Binding-site contacts:
Ligand atom N1 contacts residue SER181 of chain 1.D at 2.7 Å (h-bond).
Ligand atom C15 contacts residue PHE171 of chain 1.D at 3.8 Å (hydrophobic).
Ligand atom O2 contacts residue ASP91 of chain 1.D at 2.5 Å (salt-bridge).
Ligand atom N3 contacts residue ASN250 of chain 1.D at 3.4 Å (h-bond).
Ligand atom C1 contacts residue SER181 of chain 1.D at 3.6 Å.
Ligand atom C8 contacts residue SER181 of chain 1.D at 3.7 Å.
Ligand atom C6 contacts residue VAL92 of chain 1.D at 3.7 Å (hydrophobic).
Ligand atom C16 contacts residue SER181 of chain 1.D at 3.7 Å.
Ligand atom O2 contacts residue ASN269 of chain 1.D at 3.1 Å (h-bond).
Ligand atom O1 contacts residue PHE246 of chain 1.D at 3.5 Å.
Ligand atom C10 contacts residue PHE246 of chain 1.D at 3.6 Å (hydrophobic).
Ligand atom N2 contacts residue TYR273 of chain 1.D at 3.9 Å.
Ligand atom C15 contacts residue ASN269 of chain 1.D at 4.0 Å.
Ligand atom C7 contacts residue SER185 of chain 1.D at 3.6 Å.
Ligand atom N2 contacts residue ASP91 of chain 1.D at 3.1 Å (salt-bridge).
Ligand atom C11 contacts residue ASP91 of chain 1.D at 3.3 Å.
Ligand atom C16 contacts residue ASN250 of chain 1.D at 3.5 Å.
Ligand atom C6 contacts residue PHE247 of chain 1.D at 3.9 Å (hydrophobic).
Ligand atom C13 contacts residue ASP91 of chain 1.D at 3.7 Å.
Ligand atom C3 contacts residue PHE247 of chain 1.D at 4.0 Å (hydrophobic).
Ligand atom C16 contacts residue PHE171 of chain 1.D at 4.0 Å (hydrophobic).
Ligand atom C9 contacts residue ASP91 of chain 1.D at 3.2 Å.
Ligand atom O2 contacts residue TYR273 of chain 1.D at 3.9 Å.
Ligand atom C10 contacts residue ASN269 of chain 1.D at 3.8 Å.
Ligand atom O2 contacts residue TRP243 of chain 1.D at 3.6 Å.
Ligand atom C7 contacts residue VAL92 of chain 1.D at 3.8 Å (hydrophobic).
Ligand atom N3 contacts residue ALA178 of chain 1.D at 3.7 Å.
Ligand atom N2 contacts residue ASN269 of chain 1.D at 2.8 Å (h-bond).
Ligand atom C12 contacts residue ASN269 of chain 1.D at 3.6 Å.
Ligand atom N3 contacts residue THR173 of chain 1.D at 3.9 Å.
Ligand atom C5 contacts residue VAL95 of chain 1.D at 3.9 Å (hydrophobic).
Ligand atom C5 contacts residue PHE247 of chain 1.D at 3.6 Å (hydrophobic).
Ligand atom C14 contacts residue TRP87 of chain 1.D at 3.6 Å (hydrophobic).
Ligand atom C14 contacts residue ASN269 of chain 1.D at 3.6 Å.
Ligand atom C4 contacts residue PHE247 of chain 1.D at 3.9 Å (hydrophobic).
Ligand atom C12 contacts residue ASP91 of chain 1.D at 3.8 Å.
Ligand atom C6 contacts residue SER185 of chain 1.D at 3.7 Å.
Ligand atom C10 contacts residue ASP91 of chain 1.D at 3.2 Å.
Ligand atom C7 contacts residue SER181 of chain 1.D at 3.9 Å.
Ligand atom C11 contacts residue ASN269 of chain 1.D at 3.9 Å.

A protein and the small-molecule ligand that binds it are described below.
Small molecule (SMILES): CC(C)(C)NC[C@H](O)COc1cccc2c1CC(C#N)=N2

Sequence of chain 1.D:
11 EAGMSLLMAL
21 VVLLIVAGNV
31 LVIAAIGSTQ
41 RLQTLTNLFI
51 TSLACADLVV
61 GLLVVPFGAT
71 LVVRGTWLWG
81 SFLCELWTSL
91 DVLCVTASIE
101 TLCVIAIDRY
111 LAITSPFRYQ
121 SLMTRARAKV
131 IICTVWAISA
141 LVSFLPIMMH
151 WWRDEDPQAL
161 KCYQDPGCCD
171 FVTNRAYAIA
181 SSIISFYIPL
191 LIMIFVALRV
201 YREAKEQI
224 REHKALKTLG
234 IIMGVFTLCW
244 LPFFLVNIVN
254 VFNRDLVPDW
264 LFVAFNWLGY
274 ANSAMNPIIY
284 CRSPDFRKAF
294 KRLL